Binding-site contacts:
Ligand atom N28 contacts residue TRP40 of chain 1.A at 3.6 Å.
Ligand atom C07 contacts residue LEU51 of chain 1.A at 4.1 Å (hydrophobic).
Ligand atom O20 contacts residue ILE105 of chain 1.A at 3.9 Å.
Ligand atom N19 contacts residue TYR56 of chain 1.A at 3.8 Å.
Ligand atom C21 contacts residue LEU51 of chain 1.A at 3.8 Å (hydrophobic).
Ligand atom C09 contacts residue LEU51 of chain 1.A at 3.6 Å (hydrophobic).
Ligand atom N19 contacts residue ASN99 of chain 1.A at 3.3 Å (h-bond).
Ligand atom C15 contacts residue ILE105 of chain 1.A at 3.8 Å (hydrophobic).
Ligand atom N19 contacts residue TYR98 of chain 1.A at 3.9 Å.
Ligand atom N08 contacts residue LEU51 of chain 1.A at 3.7 Å.
Ligand atom C01 contacts residue TRP40 of chain 1.A at 4.0 Å (hydrophobic).
Ligand atom O20 contacts residue TYR56 of chain 1.A at 3.8 Å.
Ligand atom C16 contacts residue ILE105 of chain 1.A at 3.7 Å (hydrophobic).
Ligand atom C21 contacts residue TRP40 of chain 1.A at 3.6 Å (hydrophobic).
Ligand atom C18 contacts residue PRO41 of chain 1.A at 3.2 Å (hydrophobic).
Ligand atom N28 contacts residue LEU51 of chain 1.A at 3.8 Å.
Ligand atom C13 contacts residue VAL46 of chain 1.A at 4.1 Å (hydrophobic).
Ligand atom C07 contacts residue TRP40 of chain 1.A at 4.1 Å (hydrophobic).
Ligand atom C15 contacts residue VAL46 of chain 1.A at 3.9 Å (hydrophobic).
Ligand atom C16 contacts residue PHE42 of chain 1.A at 3.9 Å (hydrophobic).
Ligand atom C23 contacts residue TRP40 of chain 1.A at 3.9 Å (hydrophobic).
Ligand atom O20 contacts residue TYR98 of chain 1.A at 3.7 Å.
Ligand atom C17 contacts residue VAL46 of chain 1.A at 3.7 Å (hydrophobic).
Ligand atom C17 contacts residue ILE105 of chain 1.A at 3.5 Å (hydrophobic).
Ligand atom C16 contacts residue PRO41 of chain 1.A at 3.6 Å (hydrophobic).
Ligand atom C02 contacts residue GLN44 of chain 1.A at 4.0 Å.
Ligand atom C10 contacts residue LEU51 of chain 1.A at 3.8 Å (hydrophobic).
Ligand atom C06 contacts residue GLN44 of chain 1.A at 3.7 Å.
Ligand atom C11 contacts residue LEU51 of chain 1.A at 3.9 Å (hydrophobic).
Ligand atom C13 contacts residue ILE105 of chain 1.A at 3.6 Å (hydrophobic).
Ligand atom C22 contacts residue TRP40 of chain 1.A at 3.8 Å (hydrophobic).
Ligand atom O20 contacts residue ASN99 of chain 1.A at 2.6 Å (h-bond).
Ligand atom C01 contacts residue GLN44 of chain 1.A at 3.8 Å.
Ligand atom C14 contacts residue ILE105 of chain 1.A at 3.6 Å (hydrophobic).
Ligand atom C12 contacts residue LEU53 of chain 1.A at 4.0 Å (hydrophobic).
Ligand atom N19 contacts residue ILE105 of chain 1.A at 3.8 Å.
Ligand atom N08 contacts residue PRO41 of chain 1.A at 4.1 Å.
Ligand atom C17 contacts residue PRO41 of chain 1.A at 3.8 Å (hydrophobic).
Ligand atom C27 contacts residue LEU51 of chain 1.A at 3.8 Å (hydrophobic).
Ligand atom C16 contacts residue VAL46 of chain 1.A at 3.6 Å (hydrophobic).

A small-molecule ligand and the protein it binds are described below.
Small molecule (SMILES): O=NC1=c2ccc(=c3nc(C4CCNCC4)[nH]c3=C3C=CNC=C3)cc2CC1

Sequence of chain 1.A:
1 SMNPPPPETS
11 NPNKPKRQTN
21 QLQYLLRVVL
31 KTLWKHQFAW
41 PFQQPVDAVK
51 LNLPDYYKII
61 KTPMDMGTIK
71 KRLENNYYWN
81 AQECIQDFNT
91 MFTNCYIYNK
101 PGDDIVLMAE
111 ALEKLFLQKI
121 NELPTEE